A small-molecule ligand and the protein it binds are described below.
Small molecule (SMILES): CC[C@H](N)C(=O)N[C@@H]1C(=O)N2[C@@H](CC[C@@H]1CO)CC[C@H]2C(=O)NC(c1ccccc1)c1ccccc1

Sequence of chain 1.B:
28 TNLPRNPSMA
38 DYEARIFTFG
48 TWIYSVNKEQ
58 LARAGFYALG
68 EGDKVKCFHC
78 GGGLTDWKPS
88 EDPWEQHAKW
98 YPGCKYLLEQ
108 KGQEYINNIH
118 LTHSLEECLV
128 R

Binding-site contacts:
Ligand atom OAE contacts residue LEU81 of chain 1.B at 3.4 Å.
Ligand atom CAN contacts residue THR82 of chain 1.B at 3.1 Å.
Ligand atom CAN contacts residue LEU81 of chain 1.B at 3.8 Å (hydrophobic).
Ligand atom NAX contacts residue THR82 of chain 1.B at 3.4 Å (h-bond).
Ligand atom NAW contacts residue GLY80 of chain 1.B at 3.2 Å (h-bond).
Ligand atom N contacts residue GLU88 of chain 1.B at 2.8 Å (salt-bridge).
Ligand atom CBC contacts residue THR82 of chain 1.B at 3.4 Å.
Ligand atom CAG contacts residue GLY80 of chain 1.B at 3.7 Å.
Ligand atom C contacts residue THR82 of chain 1.B at 3.4 Å.
Ligand atom CAU contacts residue TRP97 of chain 1.B at 3.7 Å (hydrophobic).
Ligand atom CAL contacts residue THR82 of chain 1.B at 3.9 Å.
Ligand atom CAN contacts residue GLY80 of chain 1.B at 3.7 Å.
Ligand atom CB contacts residue TRP84 of chain 1.B at 3.5 Å (hydrophobic).
Ligand atom CAO contacts residue THR82 of chain 1.B at 3.5 Å.
Ligand atom CAA contacts residue GLU88 of chain 1.B at 3.4 Å.
Ligand atom O contacts residue GLN93 of chain 1.B at 3.1 Å (h-bond).
Ligand atom CBG contacts residue GLY80 of chain 1.B at 3.1 Å.
Ligand atom CAV contacts residue GLY80 of chain 1.B at 3.8 Å.
Ligand atom CAA contacts residue THR82 of chain 1.B at 3.8 Å.
Ligand atom CB contacts residue ASP83 of chain 1.B at 3.2 Å.
Ligand atom N contacts residue ASP83 of chain 1.B at 3.1 Å (salt-bridge).
Ligand atom CB contacts residue THR82 of chain 1.B at 2.6 Å.
Ligand atom O contacts residue TRP97 of chain 1.B at 2.9 Å (h-bond).
Ligand atom CAK contacts residue LYS71 of chain 1.B at 3.8 Å.
Ligand atom CBF contacts residue TRP97 of chain 1.B at 3.7 Å (hydrophobic).
Ligand atom OAE contacts residue THR82 of chain 1.B at 3.3 Å (h-bond).
Ligand atom CAI contacts residue GLY80 of chain 1.B at 3.8 Å.
Ligand atom CAP contacts residue THR82 of chain 1.B at 3.6 Å.
Ligand atom CAZ contacts residue GLY80 of chain 1.B at 3.4 Å.
Ligand atom CA contacts residue THR82 of chain 1.B at 2.9 Å.
Ligand atom CB contacts residue GLU88 of chain 1.B at 3.4 Å.
Ligand atom CAJ contacts residue LEU81 of chain 1.B at 3.7 Å (hydrophobic).
Ligand atom CBA contacts residue LEU81 of chain 1.B at 3.9 Å (hydrophobic).
Ligand atom CBG contacts residue TYR98 of chain 1.B at 3.7 Å (hydrophobic).
Ligand atom CAA contacts residue GLN93 of chain 1.B at 3.2 Å.
Ligand atom CAJ contacts residue GLY80 of chain 1.B at 3.8 Å.
Ligand atom CA contacts residue ASP83 of chain 1.B at 3.1 Å.
Ligand atom CAV contacts residue TYR98 of chain 1.B at 3.2 Å (hydrophobic).
Ligand atom CA contacts residue GLU88 of chain 1.B at 3.6 Å.
Ligand atom CAK contacts residue THR82 of chain 1.B at 3.9 Å.